This small molecule binds to this protein.
Small molecule (SMILES): O=c1ccn([C@H]2C[C@H](O)[C@@H](CO)O2)c(=O)[nH]1

Sequence of chain 1.I:
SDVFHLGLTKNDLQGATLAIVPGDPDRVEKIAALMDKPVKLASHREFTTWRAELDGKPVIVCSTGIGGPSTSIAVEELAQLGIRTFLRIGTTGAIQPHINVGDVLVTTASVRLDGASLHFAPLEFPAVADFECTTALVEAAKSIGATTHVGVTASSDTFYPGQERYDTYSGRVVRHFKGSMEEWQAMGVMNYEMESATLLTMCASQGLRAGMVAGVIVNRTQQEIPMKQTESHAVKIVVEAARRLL

Sequence of chain 1.J:
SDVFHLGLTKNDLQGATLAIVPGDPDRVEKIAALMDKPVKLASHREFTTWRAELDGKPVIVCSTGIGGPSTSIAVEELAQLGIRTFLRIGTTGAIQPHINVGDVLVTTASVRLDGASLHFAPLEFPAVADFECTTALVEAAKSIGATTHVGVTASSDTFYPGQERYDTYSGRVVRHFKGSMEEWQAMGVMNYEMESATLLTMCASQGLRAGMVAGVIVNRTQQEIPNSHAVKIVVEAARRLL

Binding-site contacts:
Ligand atom C5 contacts residue GLY96 of chain 1.J at 3.7 Å.
Ligand atom C5' contacts residue HIS8 of chain 1.I at 3.1 Å.
Ligand atom O2 contacts residue GLU196 of chain 1.J at 3.4 Å.
Ligand atom C4' contacts residue ARG48 of chain 1.I at 3.9 Å.
Ligand atom C2' contacts residue GLU198 of chain 1.J at 3.7 Å.
Ligand atom N3 contacts residue GLN166 of chain 1.J at 3.0 Å (h-bond).
Ligand atom O3' contacts residue ILE69 of chain 1.J at 3.5 Å.
Ligand atom O3' contacts residue GLU198 of chain 1.J at 2.8 Å (salt-bridge).
Ligand atom N1 contacts residue THR94 of chain 1.J at 3.5 Å (h-bond).
Ligand atom O4 contacts residue GLN166 of chain 1.J at 3.8 Å.
Ligand atom C4 contacts residue PHE162 of chain 1.J at 3.8 Å (hydrophobic).
Ligand atom O5' contacts residue PHE162 of chain 1.J at 3.6 Å.
Ligand atom O4 contacts residue GLY96 of chain 1.J at 3.5 Å.
Ligand atom O5' contacts residue HIS8 of chain 1.I at 2.7 Å (h-bond).
Ligand atom O3' contacts residue PO41 of chain 1.DB at 2.6 Å (h-bond).
Ligand atom C1' contacts residue THR94 of chain 1.J at 3.4 Å.
Ligand atom C4 contacts residue GLN166 of chain 1.J at 3.9 Å.
Ligand atom C2' contacts residue PO41 of chain 1.DB at 3.3 Å.
Ligand atom C5 contacts residue THR95 of chain 1.J at 3.7 Å.
Ligand atom C6 contacts residue THR94 of chain 1.J at 3.5 Å.
Ligand atom C5' contacts residue PHE162 of chain 1.J at 3.9 Å (hydrophobic).
Ligand atom C2' contacts residue THR94 of chain 1.J at 3.9 Å.
Ligand atom C4' contacts residue PO41 of chain 1.DB at 3.8 Å.
Ligand atom C3' contacts residue GLU198 of chain 1.J at 3.6 Å.
Ligand atom O2 contacts residue GLN166 of chain 1.J at 3.1 Å (h-bond).
Ligand atom C3' contacts residue PO41 of chain 1.DB at 3.6 Å.
Ligand atom N3 contacts residue PHE162 of chain 1.J at 3.6 Å.
Ligand atom C5 contacts residue ILE220 of chain 1.J at 3.9 Å (hydrophobic).
Ligand atom C2 contacts residue PHE162 of chain 1.J at 3.9 Å (hydrophobic).
Ligand atom C4 contacts residue GLY96 of chain 1.J at 3.5 Å.
Ligand atom C2' contacts residue MET197 of chain 1.J at 3.8 Å (hydrophobic).
Ligand atom C3' contacts residue MET197 of chain 1.J at 3.9 Å (hydrophobic).
Ligand atom O4 contacts residue ARG168 of chain 1.J at 2.8 Å (salt-bridge).
Ligand atom O4' contacts residue PO41 of chain 1.DB at 3.5 Å (h-bond).
Ligand atom O4 contacts residue VAL221 of chain 1.J at 3.7 Å.
Ligand atom O2 contacts residue MET197 of chain 1.J at 3.4 Å.
Ligand atom C2 contacts residue GLN166 of chain 1.J at 3.7 Å.
Ligand atom C4 contacts residue ARG168 of chain 1.J at 3.6 Å.
Ligand atom N3 contacts residue TYR195 of chain 1.J at 3.8 Å.
Ligand atom O4' contacts residue THR94 of chain 1.J at 3.2 Å (h-bond).